Sequence of chain 1.C:
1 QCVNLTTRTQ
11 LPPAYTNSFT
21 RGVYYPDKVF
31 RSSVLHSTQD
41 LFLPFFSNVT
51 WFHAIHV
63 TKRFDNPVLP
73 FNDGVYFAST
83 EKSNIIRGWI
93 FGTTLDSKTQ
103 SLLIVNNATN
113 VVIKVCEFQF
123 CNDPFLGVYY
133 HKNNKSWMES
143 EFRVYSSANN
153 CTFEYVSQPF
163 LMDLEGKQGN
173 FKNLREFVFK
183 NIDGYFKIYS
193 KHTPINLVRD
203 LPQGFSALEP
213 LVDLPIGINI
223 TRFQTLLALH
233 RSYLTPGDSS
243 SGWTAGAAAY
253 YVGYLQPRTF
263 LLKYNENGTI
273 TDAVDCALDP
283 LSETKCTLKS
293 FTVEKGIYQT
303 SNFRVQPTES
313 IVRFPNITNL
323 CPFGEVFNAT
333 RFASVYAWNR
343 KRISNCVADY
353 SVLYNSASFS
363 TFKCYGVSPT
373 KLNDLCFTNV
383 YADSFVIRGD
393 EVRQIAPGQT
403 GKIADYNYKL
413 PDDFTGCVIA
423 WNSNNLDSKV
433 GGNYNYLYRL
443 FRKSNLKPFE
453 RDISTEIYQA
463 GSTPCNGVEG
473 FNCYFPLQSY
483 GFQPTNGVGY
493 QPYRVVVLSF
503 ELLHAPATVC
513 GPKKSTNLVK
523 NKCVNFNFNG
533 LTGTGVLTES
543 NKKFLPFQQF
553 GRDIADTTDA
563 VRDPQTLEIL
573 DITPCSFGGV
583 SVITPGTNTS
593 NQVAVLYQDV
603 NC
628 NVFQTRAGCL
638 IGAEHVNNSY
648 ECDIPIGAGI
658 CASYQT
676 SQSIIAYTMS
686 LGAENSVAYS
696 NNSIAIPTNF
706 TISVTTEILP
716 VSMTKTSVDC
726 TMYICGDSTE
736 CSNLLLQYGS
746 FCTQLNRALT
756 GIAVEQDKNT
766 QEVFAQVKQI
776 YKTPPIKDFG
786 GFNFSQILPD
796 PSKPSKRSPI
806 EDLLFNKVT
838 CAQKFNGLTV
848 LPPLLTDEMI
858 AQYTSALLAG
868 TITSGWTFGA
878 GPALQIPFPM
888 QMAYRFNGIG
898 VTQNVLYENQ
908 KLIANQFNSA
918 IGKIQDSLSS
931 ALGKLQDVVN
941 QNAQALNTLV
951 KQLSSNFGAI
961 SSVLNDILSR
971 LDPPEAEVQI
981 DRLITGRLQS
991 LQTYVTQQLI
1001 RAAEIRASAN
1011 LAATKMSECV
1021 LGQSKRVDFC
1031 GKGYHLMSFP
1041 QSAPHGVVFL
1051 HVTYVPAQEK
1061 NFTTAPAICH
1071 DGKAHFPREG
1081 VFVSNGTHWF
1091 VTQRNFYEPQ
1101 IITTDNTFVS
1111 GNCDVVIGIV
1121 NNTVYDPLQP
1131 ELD

Binding-site contacts:
Ligand atom C2 contacts residue ASN1121 of chain 1.C at 2.4 Å.
Ligand atom O7 contacts residue ASN1121 of chain 1.C at 3.4 Å (h-bond).
Ligand atom O5 contacts residue ASN1121 of chain 1.C at 2.4 Å (h-bond).
Ligand atom C5 contacts residue ASN1121 of chain 1.C at 3.7 Å.
Ligand atom C4 contacts residue ASN1121 of chain 1.C at 4.2 Å.
Ligand atom C3 contacts residue ASN1121 of chain 1.C at 3.8 Å.
Ligand atom C7 contacts residue ASN1121 of chain 1.C at 3.3 Å.
Ligand atom C1 contacts residue ASN1121 of chain 1.C at 1.4 Å.
Ligand atom N2 contacts residue ASN1121 of chain 1.C at 2.9 Å (h-bond).
Ligand atom C8 contacts residue ASN1121 of chain 1.C at 3.8 Å.

A protein and the small-molecule ligand that binds it are described below.
Small molecule (SMILES): CC(=O)N[C@@H]1[C@@H](O)[C@H](O)[C@@H](CO)O[C@H]1O